Binding-site contacts:
Ligand atom C2 contacts residue ASN47 of chain 19.F at 2.6 Å.
Ligand atom C6 contacts residue ASN47 of chain 19.F at 4.0 Å.
Ligand atom O5 contacts residue ASN47 of chain 19.F at 2.2 Å (h-bond).
Ligand atom N2 contacts residue ASN47 of chain 19.F at 3.2 Å (h-bond).
Ligand atom C4 contacts residue ASN47 of chain 19.F at 4.2 Å.
Ligand atom C3 contacts residue ASN47 of chain 19.F at 3.9 Å.
Ligand atom C1 contacts residue ASN47 of chain 19.F at 1.4 Å.
Ligand atom O7 contacts residue ASN47 of chain 19.F at 3.9 Å.
Ligand atom C7 contacts residue ASN47 of chain 19.F at 3.8 Å.
Ligand atom C5 contacts residue ASN47 of chain 19.F at 3.4 Å.

Sequence of chain 19.F:
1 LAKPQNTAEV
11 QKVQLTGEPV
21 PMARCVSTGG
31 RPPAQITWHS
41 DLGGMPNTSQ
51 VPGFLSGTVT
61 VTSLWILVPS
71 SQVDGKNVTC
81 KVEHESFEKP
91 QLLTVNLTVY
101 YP

A protein and the small-molecule ligand that binds it are described below.
Small molecule (SMILES): CC(=O)N[C@H]1[C@H](O[C@H]2[C@H](O)[C@@H](NC(C)=O)CO[C@@H]2CO)O[C@H](CO)[C@@H](O)[C@@H]1O